The protein below binds the small molecule below.
Small molecule (SMILES): FC(F)(F)C1=C2C=CC3=N2->[Zn]24<-N5=C(C=CC5=C(C(F)(F)F)c5ccc1n52)C(C(F)(F)F)=c1ccc(n14)=C3C(F)(F)F

Sequence of chain 1.A:
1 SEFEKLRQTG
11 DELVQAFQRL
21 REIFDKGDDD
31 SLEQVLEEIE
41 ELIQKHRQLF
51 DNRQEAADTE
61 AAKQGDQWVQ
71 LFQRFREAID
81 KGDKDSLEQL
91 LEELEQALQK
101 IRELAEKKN

Binding-site contacts:
Ligand atom F21D contacts residue ARG7 of chain 1.A at 3.4 Å.
Ligand atom C2B contacts residue GLY65 of chain 1.A at 3.0 Å.
Ligand atom NC3 contacts residue ILE101 of chain 1.A at 3.5 Å.
Ligand atom NC3 contacts residue HIS46 of chain 1.A at 3.2 Å (h-bond).
Ligand atom C2D contacts residue ALA105 of chain 1.A at 3.3 Å (hydrophobic).
Ligand atom C2C contacts residue ARG102 of chain 1.A at 3.6 Å.
Ligand atom F22C contacts residue ILE101 of chain 1.A at 3.6 Å.
Ligand atom F22D contacts residue LEU6 of chain 1.A at 3.4 Å.
Ligand atom F23C contacts residue LEU13 of chain 1.A at 3.4 Å.
Ligand atom ZN contacts residue HIS46 of chain 1.A at 2.1 Å.
Ligand atom F22D contacts residue ARG7 of chain 1.A at 3.1 Å.
Ligand atom F22A contacts residue ALA62 of chain 1.A at 3.6 Å.
Ligand atom ND4 contacts residue HIS46 of chain 1.A at 3.3 Å (h-bond).
Ligand atom F23A contacts residue ALA56 of chain 1.A at 3.4 Å.
Ligand atom F22B contacts residue GLY65 of chain 1.A at 3.0 Å.
Ligand atom F21D contacts residue GLY10 of chain 1.A at 3.5 Å.
Ligand atom F21A contacts residue ALA56 of chain 1.A at 3.3 Å.
Ligand atom C1C contacts residue ILE101 of chain 1.A at 3.4 Å (hydrophobic).
Ligand atom F22A contacts residue ALA56 of chain 1.A at 3.2 Å.
Ligand atom F21A contacts residue PHE50 of chain 1.A at 3.6 Å.
Ligand atom F21D contacts residue LEU6 of chain 1.A at 3.3 Å.
Ligand atom C3B contacts residue TRP68 of chain 1.A at 3.5 Å (hydrophobic).
Ligand atom F22B contacts residue ASP66 of chain 1.A at 3.1 Å.
Ligand atom NA1 contacts residue HIS46 of chain 1.A at 3.3 Å (h-bond).
Ligand atom C1B contacts residue HIS46 of chain 1.A at 3.6 Å.
Ligand atom C1D contacts residue HIS46 of chain 1.A at 3.6 Å.
Ligand atom F23D contacts residue ALA105 of chain 1.A at 3.1 Å.
Ligand atom F23A contacts residue ALA57 of chain 1.A at 3.2 Å.
Ligand atom F22B contacts residue VAL69 of chain 1.A at 3.6 Å.
Ligand atom C3C contacts residue ARG102 of chain 1.A at 3.6 Å.
Ligand atom F23C contacts residue LEU98 of chain 1.A at 3.5 Å.
Ligand atom F21C contacts residue ILE101 of chain 1.A at 3.3 Å.
Ligand atom F21A contacts residue LEU6 of chain 1.A at 3.5 Å.
Ligand atom F21C contacts residue TRP68 of chain 1.A at 3.1 Å.
Ligand atom F23B contacts residue ARG47 of chain 1.A at 3.1 Å.
Ligand atom NB2 contacts residue HIS46 of chain 1.A at 3.3 Å (h-bond).
Ligand atom F21B contacts residue ARG47 of chain 1.A at 3.6 Å.
Ligand atom F21B contacts residue VAL69 of chain 1.A at 3.2 Å.
Ligand atom F22C contacts residue LEU98 of chain 1.A at 3.1 Å.
Ligand atom C1B contacts residue GLY65 of chain 1.A at 3.6 Å.